Binding-site contacts:
Ligand atom O2B contacts residue THR229 of chain 1.G at 2.8 Å (h-bond).
Ligand atom O1B contacts residue MG1 of chain 1.FA at 2.9 Å.
Ligand atom N6 contacts residue THR229 of chain 1.G at 3.0 Å (h-bond).
Ligand atom O1A contacts residue MG1 of chain 1.FA at 3.5 Å.
Ligand atom O3A contacts residue GLY228 of chain 1.G at 3.3 Å.
Ligand atom O1B contacts residue LYS231 of chain 1.G at 3.2 Å (salt-bridge).
Ligand atom O3G contacts residue MG1 of chain 1.FA at 2.1 Å.
Ligand atom C8 contacts residue ALA389 of chain 1.G at 3.7 Å (hydrophobic).
Ligand atom O2' contacts residue HIS364 of chain 1.G at 3.1 Å.
Ligand atom C2 contacts residue HIS364 of chain 1.G at 3.7 Å.
Ligand atom N3 contacts residue LEU233 of chain 1.G at 3.5 Å.
Ligand atom S1G contacts residue GLU285 of chain 1.G at 3.5 Å (salt-bridge).
Ligand atom PG contacts residue MG1 of chain 1.FA at 3.5 Å.
Ligand atom O2B contacts residue GLY230 of chain 1.G at 2.4 Å (h-bond).
Ligand atom C4 contacts residue LEU233 of chain 1.G at 3.6 Å (hydrophobic).
Ligand atom C5 contacts residue THR229 of chain 1.G at 3.7 Å.
Ligand atom O3G contacts residue THR232 of chain 1.G at 3.6 Å (h-bond).
Ligand atom O2B contacts residue GLY228 of chain 1.G at 3.2 Å.
Ligand atom C2' contacts residue LEU233 of chain 1.G at 3.8 Å (hydrophobic).
Ligand atom O2A contacts residue THR232 of chain 1.G at 3.3 Å.
Ligand atom O3B contacts residue GLY228 of chain 1.G at 2.8 Å (h-bond).
Ligand atom N6 contacts residue GLY187 of chain 1.G at 3.6 Å (h-bond).
Ligand atom PA contacts residue MG1 of chain 1.FA at 3.3 Å.
Ligand atom C8 contacts residue GLY228 of chain 1.G at 3.5 Å.
Ligand atom C5 contacts residue GLY388 of chain 1.G at 3.7 Å.
Ligand atom N7 contacts residue GLY230 of chain 1.G at 3.3 Å.
Ligand atom N7 contacts residue THR229 of chain 1.G at 3.0 Å (h-bond).
Ligand atom O2A contacts residue MG1 of chain 1.FA at 2.2 Å.
Ligand atom N1 contacts residue GLY187 of chain 1.G at 3.6 Å.
Ligand atom O2B contacts residue LYS231 of chain 1.G at 2.6 Å (salt-bridge).
Ligand atom N3 contacts residue HIS364 of chain 1.G at 3.0 Å (h-bond).
Ligand atom PB contacts residue GLY230 of chain 1.G at 3.5 Å.
Ligand atom O3A contacts residue GLY230 of chain 1.G at 3.6 Å.
Ligand atom O1B contacts residue THR232 of chain 1.G at 3.1 Å (h-bond).
Ligand atom PB contacts residue LYS231 of chain 1.G at 3.3 Å.
Ligand atom PB contacts residue GLY228 of chain 1.G at 3.5 Å.
Ligand atom N7 contacts residue GLY228 of chain 1.G at 3.4 Å (h-bond).
Ligand atom O3B contacts residue LYS231 of chain 1.G at 2.9 Å (salt-bridge).
Ligand atom C2 contacts residue LEU233 of chain 1.G at 3.7 Å (hydrophobic).
Ligand atom C2 contacts residue ILE363 of chain 1.G at 3.5 Å (hydrophobic).

This small molecule binds to this protein.
Small molecule (SMILES): Nc1ncnc2c1ncn2[C@@H]1O[C@H](COP(=O)(O)OP(=O)(O)OP(O)(O)=S)[C@@H](O)[C@H]1O

Sequence of chain 1.L:
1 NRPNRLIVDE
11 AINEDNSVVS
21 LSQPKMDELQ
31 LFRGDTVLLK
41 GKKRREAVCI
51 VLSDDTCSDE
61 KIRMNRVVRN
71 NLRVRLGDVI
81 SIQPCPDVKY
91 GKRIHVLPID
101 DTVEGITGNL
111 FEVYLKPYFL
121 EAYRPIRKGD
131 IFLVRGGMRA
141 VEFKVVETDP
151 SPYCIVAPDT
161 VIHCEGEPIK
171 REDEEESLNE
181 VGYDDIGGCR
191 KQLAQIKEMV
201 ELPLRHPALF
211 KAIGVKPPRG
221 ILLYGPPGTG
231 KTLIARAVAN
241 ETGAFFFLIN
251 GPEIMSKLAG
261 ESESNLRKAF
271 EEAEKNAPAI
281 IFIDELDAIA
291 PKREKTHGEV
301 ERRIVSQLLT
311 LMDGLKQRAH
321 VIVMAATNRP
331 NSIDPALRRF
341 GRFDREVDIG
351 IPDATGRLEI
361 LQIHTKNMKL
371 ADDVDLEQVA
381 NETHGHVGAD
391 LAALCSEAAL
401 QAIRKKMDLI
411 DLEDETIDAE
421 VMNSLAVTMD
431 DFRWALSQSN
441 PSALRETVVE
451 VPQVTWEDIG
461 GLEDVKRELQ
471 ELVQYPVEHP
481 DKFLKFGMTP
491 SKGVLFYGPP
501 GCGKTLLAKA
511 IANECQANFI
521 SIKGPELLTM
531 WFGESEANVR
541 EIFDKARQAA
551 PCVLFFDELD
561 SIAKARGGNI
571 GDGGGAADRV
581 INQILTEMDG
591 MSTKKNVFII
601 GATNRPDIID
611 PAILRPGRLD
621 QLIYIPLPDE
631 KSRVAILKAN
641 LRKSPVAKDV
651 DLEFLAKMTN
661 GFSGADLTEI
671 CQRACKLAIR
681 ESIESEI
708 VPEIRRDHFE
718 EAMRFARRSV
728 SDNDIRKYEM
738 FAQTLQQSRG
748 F

Sequence of chain 1.G:
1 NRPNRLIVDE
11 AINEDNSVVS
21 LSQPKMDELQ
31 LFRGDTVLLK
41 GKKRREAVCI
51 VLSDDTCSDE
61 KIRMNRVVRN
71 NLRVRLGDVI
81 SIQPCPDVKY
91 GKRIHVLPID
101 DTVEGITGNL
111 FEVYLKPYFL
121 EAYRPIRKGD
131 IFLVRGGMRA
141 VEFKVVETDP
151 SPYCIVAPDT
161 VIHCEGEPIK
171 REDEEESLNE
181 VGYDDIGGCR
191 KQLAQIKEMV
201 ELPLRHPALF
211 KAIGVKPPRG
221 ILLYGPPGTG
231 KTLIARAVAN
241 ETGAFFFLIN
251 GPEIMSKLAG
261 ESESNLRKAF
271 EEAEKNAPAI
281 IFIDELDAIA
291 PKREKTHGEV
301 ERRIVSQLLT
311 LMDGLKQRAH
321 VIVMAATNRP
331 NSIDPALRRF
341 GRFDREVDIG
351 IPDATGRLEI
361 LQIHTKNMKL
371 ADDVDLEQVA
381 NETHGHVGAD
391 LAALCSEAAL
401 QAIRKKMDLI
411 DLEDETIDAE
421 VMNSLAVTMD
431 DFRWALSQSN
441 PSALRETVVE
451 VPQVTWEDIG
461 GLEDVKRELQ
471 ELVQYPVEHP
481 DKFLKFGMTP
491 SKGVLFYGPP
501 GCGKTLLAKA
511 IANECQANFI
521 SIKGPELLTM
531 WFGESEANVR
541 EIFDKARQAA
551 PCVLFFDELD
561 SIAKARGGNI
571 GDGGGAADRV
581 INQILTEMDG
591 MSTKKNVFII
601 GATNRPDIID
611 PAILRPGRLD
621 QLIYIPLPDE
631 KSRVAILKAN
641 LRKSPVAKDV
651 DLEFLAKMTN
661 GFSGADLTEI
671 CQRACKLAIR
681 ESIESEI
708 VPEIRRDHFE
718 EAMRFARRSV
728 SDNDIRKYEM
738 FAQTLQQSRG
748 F